Sequence of chain 42.H:
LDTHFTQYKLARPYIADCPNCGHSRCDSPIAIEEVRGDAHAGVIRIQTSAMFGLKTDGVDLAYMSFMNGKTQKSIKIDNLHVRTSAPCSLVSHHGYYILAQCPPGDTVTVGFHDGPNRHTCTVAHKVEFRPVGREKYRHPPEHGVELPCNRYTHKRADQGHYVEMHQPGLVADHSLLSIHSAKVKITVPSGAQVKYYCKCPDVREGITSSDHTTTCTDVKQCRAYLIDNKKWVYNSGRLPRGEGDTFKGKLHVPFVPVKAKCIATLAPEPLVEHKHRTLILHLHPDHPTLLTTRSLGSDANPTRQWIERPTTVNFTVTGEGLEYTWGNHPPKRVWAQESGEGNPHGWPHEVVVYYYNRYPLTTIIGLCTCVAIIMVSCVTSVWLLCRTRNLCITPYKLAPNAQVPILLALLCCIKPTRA

Binding-site contacts:
Ligand atom O6B contacts residue HIS94 of chain 42.H at 4.0 Å.
Ligand atom C6 contacts residue SER93 of chain 42.H at 4.0 Å.
Ligand atom OAH contacts residue ARG157 of chain 42.H at 3.1 Å (salt-bridge).
Ligand atom O6B contacts residue HIS155 of chain 42.H at 3.3 Å (h-bond).
Ligand atom O6B contacts residue ARG157 of chain 42.H at 3.3 Å (salt-bridge).
Ligand atom O3 contacts residue ALA158 of chain 42.H at 3.0 Å (h-bond).
Ligand atom O6A contacts residue HIS155 of chain 42.H at 3.8 Å.
Ligand atom C2 contacts residue ALA158 of chain 42.H at 3.7 Å (hydrophobic).
Ligand atom SAG contacts residue ARG157 of chain 42.H at 3.6 Å (salt-bridge).
Ligand atom OAH contacts residue LEU2 of chain 42.H at 2.8 Å (h-bond).
Ligand atom OAF contacts residue ALA158 of chain 42.H at 3.3 Å.
Ligand atom OBI contacts residue LYS156 of chain 42.H at 4.0 Å.
Ligand atom O5 contacts residue HIS155 of chain 42.H at 3.6 Å.
Ligand atom O3 contacts residue ARG157 of chain 42.H at 3.3 Å (salt-bridge).
Ligand atom O5 contacts residue LYS156 of chain 42.H at 3.4 Å.
Ligand atom C3 contacts residue ARG157 of chain 42.H at 3.7 Å.
Ligand atom O3 contacts residue LYS156 of chain 42.H at 3.0 Å.
Ligand atom O5B contacts residue LYS156 of chain 42.H at 3.3 Å.
Ligand atom OAF contacts residue THR4 of chain 42.H at 2.9 Å (h-bond).
Ligand atom OAH contacts residue THR4 of chain 42.H at 3.7 Å.
Ligand atom C6 contacts residue LEU62 of chain 42.H at 3.5 Å (hydrophobic).
Ligand atom C3 contacts residue LYS156 of chain 42.H at 4.0 Å.
Ligand atom O4 contacts residue HIS155 of chain 42.H at 3.5 Å (h-bond).
Ligand atom C4 contacts residue LYS156 of chain 42.H at 4.0 Å.
Ligand atom O6B contacts residue LEU62 of chain 42.H at 4.0 Å.
Ligand atom C5 contacts residue LEU62 of chain 42.H at 3.8 Å (hydrophobic).
Ligand atom O6A contacts residue SER93 of chain 42.H at 3.2 Å.
Ligand atom O6A contacts residue LEU62 of chain 42.H at 3.4 Å.
Ligand atom C6 contacts residue HIS94 of chain 42.H at 3.9 Å.
Ligand atom C6 contacts residue HIS155 of chain 42.H at 3.4 Å.
Ligand atom O6B contacts residue LYS156 of chain 42.H at 3.3 Å.
Ligand atom OAF contacts residue ARG157 of chain 42.H at 2.8 Å (salt-bridge).
Ligand atom C3 contacts residue ALA158 of chain 42.H at 4.0 Å (hydrophobic).
Ligand atom O6A contacts residue HIS94 of chain 42.H at 3.2 Å (h-bond).
Ligand atom O5 contacts residue ARG157 of chain 42.H at 3.8 Å.
Ligand atom C5 contacts residue HIS155 of chain 42.H at 4.0 Å.
Ligand atom OAH contacts residue ASP3 of chain 42.H at 4.0 Å.
Ligand atom O4 contacts residue LYS156 of chain 42.H at 3.5 Å.
Ligand atom SAG contacts residue THR4 of chain 42.H at 3.9 Å.
Ligand atom O4 contacts residue SER93 of chain 42.H at 3.0 Å (h-bond).

The small molecule below binds the protein below.
Small molecule (SMILES): O=C(O)[C@@H]1O[C@H](O[C@H]2[C@@H](OS(=O)(=O)O)O[C@@H](O)[C@H](NS(=O)(=O)O)[C@H]2O)[C@@H](OS(=O)(=O)O)[C@H](O)[C@@H]1O